Binding-site contacts:
Ligand atom N17 contacts residue GLY221 of chain 1.A at 2.8 Å (h-bond).
Ligand atom C10 contacts residue TRP218 of chain 1.A at 3.5 Å (hydrophobic).
Ligand atom C1 contacts residue SIN1 of chain 1.K at 3.6 Å.
Ligand atom C16 contacts residue ASP192 of chain 1.A at 3.6 Å.
Ligand atom O36 contacts residue CYS222 of chain 1.A at 3.8 Å.
Ligand atom C24 contacts residue CYS222 of chain 1.A at 3.8 Å (hydrophobic).
Ligand atom O36 contacts residue SER145 of chain 1.A at 3.4 Å.
Ligand atom N18 contacts residue ASP192 of chain 1.A at 3.0 Å (salt-bridge).
Ligand atom C37 contacts residue SER145 of chain 1.A at 3.4 Å.
Ligand atom N27 contacts residue GLY221 of chain 1.A at 3.2 Å.
Ligand atom C20 contacts residue GLN195 of chain 1.A at 3.8 Å.
Ligand atom C12 contacts residue GLY221 of chain 1.A at 3.5 Å.
Ligand atom N17 contacts residue ASP192 of chain 1.A at 3.1 Å (salt-bridge).
Ligand atom N18 contacts residue SER193 of chain 1.A at 2.9 Å (h-bond).
Ligand atom C11 contacts residue GLY219 of chain 1.A at 3.8 Å.
Ligand atom N18 contacts residue GLY229 of chain 1.A at 3.3 Å.
Ligand atom C25 contacts residue GLN195 of chain 1.A at 3.9 Å.
Ligand atom C6 contacts residue GLN195 of chain 1.A at 3.8 Å.
Ligand atom C2 contacts residue SER198 of chain 1.A at 3.2 Å.
Ligand atom N17 contacts residue CYS222 of chain 1.A at 3.8 Å.
Ligand atom C2 contacts residue SER217 of chain 1.A at 3.9 Å.
Ligand atom C5 contacts residue GLN195 of chain 1.A at 3.8 Å.
Ligand atom C10 contacts residue SER193 of chain 1.A at 3.8 Å.
Ligand atom O19 contacts residue GLN195 of chain 1.A at 3.5 Å.
Ligand atom N26 contacts residue CYS222 of chain 1.A at 3.6 Å (h-bond).
Ligand atom C25 contacts residue CYS222 of chain 1.A at 3.5 Å (hydrophobic).
Ligand atom C1 contacts residue SER198 of chain 1.A at 3.8 Å.
Ligand atom C28 contacts residue GLY219 of chain 1.A at 3.3 Å.
Ligand atom C9 contacts residue SER217 of chain 1.A at 3.9 Å.
Ligand atom O36 contacts residue GLY221 of chain 1.A at 3.6 Å.
Ligand atom N17 contacts residue GLY219 of chain 1.A at 3.9 Å.
Ligand atom C28 contacts residue GLY221 of chain 1.A at 3.3 Å.
Ligand atom N17 contacts residue SER193 of chain 1.A at 3.7 Å.
Ligand atom C11 contacts residue SER193 of chain 1.A at 3.9 Å.
Ligand atom C9 contacts residue TRP218 of chain 1.A at 3.6 Å (hydrophobic).
Ligand atom C10 contacts residue GLY219 of chain 1.A at 3.9 Å.
Ligand atom C2 contacts residue SIN1 of chain 1.K at 3.8 Å.
Ligand atom C11 contacts residue TRP218 of chain 1.A at 3.9 Å (hydrophobic).
Ligand atom C9 contacts residue VAL216 of chain 1.A at 3.8 Å (hydrophobic).
Ligand atom C16 contacts residue SER193 of chain 1.A at 3.3 Å.

Sequence of chain 1.A:
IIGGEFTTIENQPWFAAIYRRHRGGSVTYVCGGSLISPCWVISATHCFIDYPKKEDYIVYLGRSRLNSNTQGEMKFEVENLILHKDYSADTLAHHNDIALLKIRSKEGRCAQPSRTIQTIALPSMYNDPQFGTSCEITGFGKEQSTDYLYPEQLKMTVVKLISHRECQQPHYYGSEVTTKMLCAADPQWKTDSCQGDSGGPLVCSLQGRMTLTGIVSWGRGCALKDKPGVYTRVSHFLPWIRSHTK

This protein binds this small molecule.
Small molecule (SMILES): [H]/N=C(\N)c1ccc2ccc(OC)c(-c3cnn(S(C)(=O)=O)c3)c2c1